Binding-site contacts:
Ligand atom C8 contacts residue ASN316 of chain 1.I at 3.9 Å.
Ligand atom O7 contacts residue ASN316 of chain 1.I at 3.3 Å (h-bond).
Ligand atom C7 contacts residue ASN316 of chain 1.I at 3.3 Å.
Ligand atom C5 contacts residue ASN316 of chain 1.I at 3.8 Å.
Ligand atom C1 contacts residue ASN316 of chain 1.I at 1.5 Å.
Ligand atom C8 contacts residue ASP456 of chain 1.I at 3.7 Å.
Ligand atom C3 contacts residue ASN316 of chain 1.I at 3.9 Å.
Ligand atom O5 contacts residue ASN316 of chain 1.I at 2.5 Å (h-bond).
Ligand atom C4 contacts residue ASN316 of chain 1.I at 4.4 Å.
Ligand atom C2 contacts residue ASN316 of chain 1.I at 2.5 Å.
Ligand atom N2 contacts residue ASN316 of chain 1.I at 3.0 Å (h-bond).
Ligand atom C8 contacts residue GLY455 of chain 1.I at 3.8 Å.

Sequence of chain 1.I:
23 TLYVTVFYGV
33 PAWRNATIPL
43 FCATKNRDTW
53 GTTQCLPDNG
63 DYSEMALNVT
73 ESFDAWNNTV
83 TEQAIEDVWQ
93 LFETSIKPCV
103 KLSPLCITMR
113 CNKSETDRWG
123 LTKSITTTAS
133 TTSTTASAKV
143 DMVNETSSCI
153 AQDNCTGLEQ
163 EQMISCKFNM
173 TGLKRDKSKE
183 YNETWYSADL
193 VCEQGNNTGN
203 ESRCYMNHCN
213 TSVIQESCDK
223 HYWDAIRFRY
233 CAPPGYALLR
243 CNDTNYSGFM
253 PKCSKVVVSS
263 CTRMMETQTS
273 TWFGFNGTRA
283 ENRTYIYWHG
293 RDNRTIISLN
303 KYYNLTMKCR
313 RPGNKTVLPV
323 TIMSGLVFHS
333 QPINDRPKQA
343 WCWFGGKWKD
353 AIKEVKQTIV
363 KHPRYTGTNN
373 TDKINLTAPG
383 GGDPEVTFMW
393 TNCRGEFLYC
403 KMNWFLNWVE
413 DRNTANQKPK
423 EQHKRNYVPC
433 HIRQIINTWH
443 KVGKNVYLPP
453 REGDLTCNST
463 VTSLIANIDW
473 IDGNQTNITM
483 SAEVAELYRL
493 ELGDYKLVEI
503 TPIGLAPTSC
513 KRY

The protein below binds the small molecule below.
Small molecule (SMILES): CC(=O)N[C@H]1[C@H](O[C@H]2[C@H](O)[C@@H](NC(C)=O)CO[C@@H]2CO)O[C@H](CO)[C@@H](O)[C@@H]1O